Binding-site contacts:
Ligand atom O2 contacts residue HIS444 of chain 1.A at 2.8 Å (h-bond).
Ligand atom C2 contacts residue HIS444 of chain 1.A at 3.6 Å.
Ligand atom O3 contacts residue HIS446 of chain 1.A at 2.9 Å (h-bond).
Ligand atom C2 contacts residue GLU443 of chain 1.A at 4.5 Å.
Ligand atom C4 contacts residue HIS449 of chain 1.A at 3.1 Å.
Ligand atom C3 contacts residue HIS444 of chain 1.A at 3.4 Å.
Ligand atom C3 contacts residue HIS446 of chain 1.A at 3.9 Å.
Ligand atom O4 contacts residue HIS444 of chain 1.A at 4.4 Å.
Ligand atom C6 contacts residue HIS445 of chain 1.A at 4.2 Å.
Ligand atom O3 contacts residue GLU443 of chain 1.A at 3.6 Å.
Ligand atom C1 contacts residue HIS444 of chain 1.A at 4.2 Å.
Ligand atom O3 contacts residue HIS445 of chain 1.A at 3.8 Å.
Ligand atom C5 contacts residue HIS445 of chain 1.A at 3.9 Å.
Ligand atom O3 contacts residue HIS444 of chain 1.A at 2.9 Å (h-bond).
Ligand atom O4 contacts residue HIS445 of chain 1.A at 2.6 Å (h-bond).
Ligand atom O2 contacts residue GLU443 of chain 1.A at 3.6 Å.
Ligand atom O4 contacts residue HIS446 of chain 1.A at 4.4 Å.
Ligand atom C3 contacts residue HIS449 of chain 1.A at 3.6 Å.
Ligand atom O2 contacts residue HIS446 of chain 1.A at 3.2 Å (h-bond).
Ligand atom C3 contacts residue HIS445 of chain 1.A at 4.0 Å.
Ligand atom O6 contacts residue HIS449 of chain 1.A at 3.8 Å.
Ligand atom C2 contacts residue HIS446 of chain 1.A at 4.0 Å.
Ligand atom C6 contacts residue HIS449 of chain 1.A at 4.3 Å.
Ligand atom C5 contacts residue HIS449 of chain 1.A at 4.3 Å.
Ligand atom O3 contacts residue HIS449 of chain 1.A at 2.4 Å (h-bond).
Ligand atom O2 contacts residue HIS445 of chain 1.A at 4.1 Å.
Ligand atom O4 contacts residue HIS449 of chain 1.A at 2.5 Å (h-bond).
Ligand atom O1 contacts residue HIS444 of chain 1.A at 3.6 Å (h-bond).
Ligand atom C4 contacts residue HIS445 of chain 1.A at 3.7 Å.

Sequence of chain 1.A:
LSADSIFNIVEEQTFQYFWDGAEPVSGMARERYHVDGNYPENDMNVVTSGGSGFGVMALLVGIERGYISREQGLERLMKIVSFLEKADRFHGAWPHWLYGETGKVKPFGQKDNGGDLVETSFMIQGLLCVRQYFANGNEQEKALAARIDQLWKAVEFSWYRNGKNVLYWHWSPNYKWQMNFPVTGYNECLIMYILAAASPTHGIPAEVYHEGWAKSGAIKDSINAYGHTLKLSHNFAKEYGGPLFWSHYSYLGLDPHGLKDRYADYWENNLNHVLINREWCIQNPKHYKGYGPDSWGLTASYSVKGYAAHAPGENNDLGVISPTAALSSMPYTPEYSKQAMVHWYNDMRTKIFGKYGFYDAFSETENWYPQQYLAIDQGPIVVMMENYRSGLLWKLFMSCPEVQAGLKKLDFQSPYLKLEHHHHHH

The small molecule below binds the protein below.
Small molecule (SMILES): OC[C@H]1O[C@H](O[C@H]2O[C@H](CO)[C@@H](O)[C@H](O)[C@H]2O)[C@H](O)[C@@H](O)[C@@H]1O